A small-molecule ligand and the protein it binds are described below.
Small molecule (SMILES): Clc1ccc([C@H]2C[C@@H]3CC[C@H]2N3)cn1

Sequence of chain 1.B:
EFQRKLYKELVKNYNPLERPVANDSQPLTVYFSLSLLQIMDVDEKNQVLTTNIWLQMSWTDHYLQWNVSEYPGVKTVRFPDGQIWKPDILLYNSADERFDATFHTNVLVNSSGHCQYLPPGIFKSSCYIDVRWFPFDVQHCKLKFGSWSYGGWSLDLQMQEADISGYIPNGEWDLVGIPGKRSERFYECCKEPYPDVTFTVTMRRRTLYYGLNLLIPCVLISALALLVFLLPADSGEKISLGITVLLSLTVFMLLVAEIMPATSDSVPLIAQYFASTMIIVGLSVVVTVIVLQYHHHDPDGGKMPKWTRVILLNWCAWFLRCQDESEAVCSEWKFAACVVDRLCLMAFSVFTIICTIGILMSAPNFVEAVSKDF

Sequence of chain 1.A:
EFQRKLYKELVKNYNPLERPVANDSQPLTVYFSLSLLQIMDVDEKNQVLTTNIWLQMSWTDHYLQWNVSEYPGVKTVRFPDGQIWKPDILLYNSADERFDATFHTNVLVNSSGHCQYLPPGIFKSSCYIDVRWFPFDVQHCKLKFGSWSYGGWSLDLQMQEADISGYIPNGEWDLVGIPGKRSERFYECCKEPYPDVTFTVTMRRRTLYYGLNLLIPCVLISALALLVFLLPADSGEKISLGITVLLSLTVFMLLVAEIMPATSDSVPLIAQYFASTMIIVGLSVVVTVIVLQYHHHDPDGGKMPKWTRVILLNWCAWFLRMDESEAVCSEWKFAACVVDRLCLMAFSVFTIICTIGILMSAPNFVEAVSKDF

Binding-site contacts:
Ligand atom C7 contacts residue TRP148 of chain 1.A at 3.2 Å (hydrophobic).
Ligand atom C1 contacts residue LEU118 of chain 1.B at 4.1 Å (hydrophobic).
Ligand atom C8 contacts residue LEU118 of chain 1.B at 4.1 Å (hydrophobic).
Ligand atom C8 contacts residue CYS190 of chain 1.A at 4.1 Å (hydrophobic).
Ligand atom C8 contacts residue TRP148 of chain 1.A at 4.0 Å (hydrophobic).
Ligand atom N2 contacts residue LEU118 of chain 1.B at 4.0 Å.
Ligand atom CL contacts residue GLN116 of chain 1.B at 3.1 Å.
Ligand atom CL contacts residue SER149 of chain 1.A at 4.3 Å.
Ligand atom C9 contacts residue LEU108 of chain 1.B at 4.3 Å (hydrophobic).
Ligand atom C3 contacts residue TRP148 of chain 1.A at 4.3 Å (hydrophobic).
Ligand atom C9 contacts residue TYR194 of chain 1.A at 4.1 Å (hydrophobic).
Ligand atom C4 contacts residue TYR187 of chain 1.A at 3.4 Å (hydrophobic).
Ligand atom C11 contacts residue LEU118 of chain 1.B at 3.9 Å (hydrophobic).
Ligand atom C3 contacts residue TYR187 of chain 1.A at 3.9 Å (hydrophobic).
Ligand atom C4 contacts residue TRP54 of chain 1.B at 3.5 Å (hydrophobic).
Ligand atom N1 contacts residue TRP148 of chain 1.A at 3.0 Å (h-bond).
Ligand atom C10 contacts residue LEU118 of chain 1.B at 4.0 Å (hydrophobic).
Ligand atom C3 contacts residue TYR194 of chain 1.A at 3.5 Å (hydrophobic).
Ligand atom N1 contacts residue SER147 of chain 1.A at 4.3 Å.
Ligand atom C8 contacts residue CYS189 of chain 1.A at 4.3 Å (hydrophobic).
Ligand atom N2 contacts residue SER149 of chain 1.A at 4.0 Å.
Ligand atom CL contacts residue ASN106 of chain 1.B at 3.6 Å.
Ligand atom CL contacts residue LEU108 of chain 1.B at 3.3 Å.
Ligand atom C11 contacts residue TRP148 of chain 1.A at 3.0 Å (hydrophobic).
Ligand atom C1 contacts residue TRP148 of chain 1.A at 3.7 Å (hydrophobic).
Ligand atom C5 contacts residue TRP148 of chain 1.A at 3.8 Å (hydrophobic).
Ligand atom C8 contacts residue TYR194 of chain 1.A at 3.8 Å (hydrophobic).
Ligand atom C7 contacts residue LEU118 of chain 1.B at 4.2 Å (hydrophobic).
Ligand atom N1 contacts residue TYR194 of chain 1.A at 3.5 Å.
Ligand atom C10 contacts residue SER149 of chain 1.A at 4.2 Å.
Ligand atom N1 contacts residue TYR92 of chain 1.A at 3.9 Å.
Ligand atom C6 contacts residue TRP148 of chain 1.A at 3.3 Å (hydrophobic).
Ligand atom C2 contacts residue TRP148 of chain 1.A at 4.3 Å (hydrophobic).
Ligand atom C10 contacts residue TRP148 of chain 1.A at 4.2 Å (hydrophobic).
Ligand atom C2 contacts residue CYS189 of chain 1.A at 3.6 Å (hydrophobic).
Ligand atom C5 contacts residue TRP54 of chain 1.B at 3.4 Å (hydrophobic).
Ligand atom N2 contacts residue TRP148 of chain 1.A at 3.5 Å.
Ligand atom C9 contacts residue LEU118 of chain 1.B at 3.9 Å (hydrophobic).
Ligand atom C1 contacts residue TYR194 of chain 1.A at 4.3 Å (hydrophobic).
Ligand atom C2 contacts residue TYR194 of chain 1.A at 3.6 Å (hydrophobic).